Sequence of chain 1.D:
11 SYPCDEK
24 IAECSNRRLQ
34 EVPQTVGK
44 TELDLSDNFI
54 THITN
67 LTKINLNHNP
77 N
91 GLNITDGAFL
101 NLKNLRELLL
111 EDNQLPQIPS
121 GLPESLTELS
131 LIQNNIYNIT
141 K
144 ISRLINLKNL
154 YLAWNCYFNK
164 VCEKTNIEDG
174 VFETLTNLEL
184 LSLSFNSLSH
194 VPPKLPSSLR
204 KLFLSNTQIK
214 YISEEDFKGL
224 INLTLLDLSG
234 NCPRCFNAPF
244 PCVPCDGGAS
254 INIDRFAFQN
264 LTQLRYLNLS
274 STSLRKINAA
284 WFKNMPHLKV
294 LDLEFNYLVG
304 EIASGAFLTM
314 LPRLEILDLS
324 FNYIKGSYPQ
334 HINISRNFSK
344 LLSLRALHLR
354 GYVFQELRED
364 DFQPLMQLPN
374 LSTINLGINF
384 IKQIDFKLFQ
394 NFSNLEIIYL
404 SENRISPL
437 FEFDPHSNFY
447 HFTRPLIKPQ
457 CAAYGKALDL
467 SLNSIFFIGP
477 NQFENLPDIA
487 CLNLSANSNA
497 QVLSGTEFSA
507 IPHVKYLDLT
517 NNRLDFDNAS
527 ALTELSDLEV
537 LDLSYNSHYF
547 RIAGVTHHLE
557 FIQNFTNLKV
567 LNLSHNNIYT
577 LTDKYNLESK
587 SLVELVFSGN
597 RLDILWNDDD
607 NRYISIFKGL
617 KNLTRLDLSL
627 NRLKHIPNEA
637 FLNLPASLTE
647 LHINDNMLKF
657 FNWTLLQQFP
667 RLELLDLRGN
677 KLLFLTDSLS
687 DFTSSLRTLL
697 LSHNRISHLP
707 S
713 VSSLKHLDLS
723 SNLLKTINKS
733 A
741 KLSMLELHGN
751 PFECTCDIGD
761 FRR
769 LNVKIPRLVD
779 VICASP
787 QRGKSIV

Binding-site contacts:
Ligand atom O5 contacts residue ASN568 of chain 1.D at 2.4 Å (h-bond).
Ligand atom C5 contacts residue MAN1 of chain 1.PA at 3.9 Å.
Ligand atom C8 contacts residue SER540 of chain 1.D at 3.8 Å.
Ligand atom C6 contacts residue VAL592 of chain 1.D at 3.9 Å (hydrophobic).
Ligand atom N2 contacts residue ASN568 of chain 1.D at 2.9 Å (h-bond).
Ligand atom C6 contacts residue VAL566 of chain 1.D at 3.7 Å (hydrophobic).
Ligand atom C8 contacts residue TYR512 of chain 1.D at 4.0 Å (hydrophobic).
Ligand atom O7 contacts residue ASN568 of chain 1.D at 3.7 Å.
Ligand atom C7 contacts residue SER540 of chain 1.D at 3.8 Å.
Ligand atom C3 contacts residue ASP538 of chain 1.D at 3.8 Å.
Ligand atom C2 contacts residue ASP538 of chain 1.D at 3.4 Å.
Ligand atom C7 contacts residue GLN456 of chain 1.D at 3.9 Å.
Ligand atom C2 contacts residue GLN456 of chain 1.D at 3.7 Å.
Ligand atom O6 contacts residue GLU590 of chain 1.D at 2.8 Å (salt-bridge).
Ligand atom C5 contacts residue ASN568 of chain 1.D at 3.7 Å.
Ligand atom C3 contacts residue GLN456 of chain 1.D at 3.6 Å.
Ligand atom C1 contacts residue ASN568 of chain 1.D at 1.5 Å.
Ligand atom O3 contacts residue LYS454 of chain 1.D at 3.6 Å (salt-bridge).
Ligand atom C5 contacts residue GLN456 of chain 1.D at 3.9 Å.
Ligand atom O3 contacts residue GLN456 of chain 1.D at 2.9 Å (h-bond).
Ligand atom O5 contacts residue GLN456 of chain 1.D at 3.4 Å (h-bond).
Ligand atom C8 contacts residue VAL536 of chain 1.D at 3.9 Å (hydrophobic).
Ligand atom C7 contacts residue TYR512 of chain 1.D at 4.0 Å (hydrophobic).
Ligand atom C7 contacts residue ASP538 of chain 1.D at 3.6 Å.
Ligand atom O6 contacts residue MAN1 of chain 1.PA at 1.6 Å.
Ligand atom C7 contacts residue ASN568 of chain 1.D at 3.5 Å.
Ligand atom C1 contacts residue ASP538 of chain 1.D at 3.4 Å.
Ligand atom N2 contacts residue ASP538 of chain 1.D at 2.6 Å (salt-bridge).
Ligand atom C8 contacts residue ASP538 of chain 1.D at 3.6 Å.
Ligand atom N2 contacts residue SER540 of chain 1.D at 3.9 Å.
Ligand atom C6 contacts residue GLN456 of chain 1.D at 3.7 Å.
Ligand atom C2 contacts residue ASN568 of chain 1.D at 2.5 Å.
Ligand atom O5 contacts residue VAL592 of chain 1.D at 3.6 Å.
Ligand atom C6 contacts residue MAN1 of chain 1.PA at 2.6 Å.
Ligand atom C6 contacts residue GLU590 of chain 1.D at 3.3 Å.
Ligand atom C4 contacts residue GLN456 of chain 1.D at 3.8 Å.
Ligand atom O7 contacts residue TYR512 of chain 1.D at 3.1 Å (h-bond).
Ligand atom O7 contacts residue GLN456 of chain 1.D at 3.4 Å.
Ligand atom C3 contacts residue ASN568 of chain 1.D at 3.8 Å.
Ligand atom O6 contacts residue VAL592 of chain 1.D at 3.4 Å.

A protein and the small-molecule ligand that binds it are described below.
Small molecule (SMILES): CC(=O)N[C@H]1[C@H](O[C@H]2[C@H](O)[C@@H](NC(C)=O)CO[C@@H]2CO)O[C@H](CO)[C@@H](O[C@@H]2O[C@H](CO)[C@@H](O)[C@H](O[C@H]3O[C@H](CO)[C@@H](O)[C@H](O)[C@@H]3O)[C@@H]2O)[C@@H]1O